Sequence of chain 1.A:
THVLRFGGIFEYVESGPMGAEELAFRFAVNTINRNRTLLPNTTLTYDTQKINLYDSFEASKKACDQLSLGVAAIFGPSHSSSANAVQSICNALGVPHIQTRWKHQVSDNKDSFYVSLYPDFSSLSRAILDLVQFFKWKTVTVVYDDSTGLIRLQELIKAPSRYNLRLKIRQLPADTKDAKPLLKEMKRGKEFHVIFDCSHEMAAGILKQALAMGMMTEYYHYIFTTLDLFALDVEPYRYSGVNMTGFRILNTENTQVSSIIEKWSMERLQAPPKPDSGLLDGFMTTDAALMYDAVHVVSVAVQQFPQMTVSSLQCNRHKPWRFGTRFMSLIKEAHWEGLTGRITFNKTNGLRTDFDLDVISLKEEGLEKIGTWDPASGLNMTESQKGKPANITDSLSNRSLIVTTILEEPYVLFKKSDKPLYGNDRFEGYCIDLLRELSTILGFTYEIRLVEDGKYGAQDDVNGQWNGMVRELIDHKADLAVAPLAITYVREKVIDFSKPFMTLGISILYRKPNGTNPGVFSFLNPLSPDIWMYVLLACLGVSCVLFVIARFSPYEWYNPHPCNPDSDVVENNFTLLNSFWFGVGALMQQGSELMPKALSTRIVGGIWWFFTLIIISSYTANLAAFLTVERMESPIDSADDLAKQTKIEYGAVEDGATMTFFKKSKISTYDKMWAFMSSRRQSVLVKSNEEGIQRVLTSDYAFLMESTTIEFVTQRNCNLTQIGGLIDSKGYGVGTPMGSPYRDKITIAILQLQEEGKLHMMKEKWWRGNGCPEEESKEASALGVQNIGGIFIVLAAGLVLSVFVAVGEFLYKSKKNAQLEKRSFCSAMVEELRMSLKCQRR

Binding-site contacts:
Ligand atom OE2 contacts residue TYR488 of chain 1.A at 3.5 Å.
Ligand atom CD contacts residue GLU738 of chain 1.A at 3.9 Å.
Ligand atom OXT contacts residue ARG523 of chain 1.A at 2.4 Å (salt-bridge).
Ligand atom CD contacts residue MET737 of chain 1.A at 4.3 Å (hydrophobic).
Ligand atom CA contacts residue ALA518 of chain 1.A at 4.1 Å (hydrophobic).
Ligand atom C contacts residue LEU517 of chain 1.A at 4.3 Å (hydrophobic).
Ligand atom OE1 contacts residue MET737 of chain 1.A at 3.3 Å.
Ligand atom CD contacts residue TYR488 of chain 1.A at 3.7 Å (hydrophobic).
Ligand atom OE2 contacts residue VAL685 of chain 1.A at 4.2 Å.
Ligand atom C contacts residue ALA689 of chain 1.A at 3.7 Å (hydrophobic).
Ligand atom O contacts residue ALA689 of chain 1.A at 3.4 Å (h-bond).
Ligand atom OXT contacts residue ALA518 of chain 1.A at 3.0 Å (h-bond).
Ligand atom O contacts residue GLY688 of chain 1.A at 4.1 Å.
Ligand atom O contacts residue TYR488 of chain 1.A at 3.2 Å (h-bond).
Ligand atom N contacts residue TYR764 of chain 1.A at 3.4 Å.
Ligand atom N contacts residue ALA518 of chain 1.A at 3.3 Å (h-bond).
Ligand atom CB contacts residue TYR488 of chain 1.A at 3.6 Å (hydrophobic).
Ligand atom O contacts residue PRO516 of chain 1.A at 4.3 Å.
Ligand atom CA contacts residue ALA689 of chain 1.A at 3.7 Å (hydrophobic).
Ligand atom OE1 contacts residue ASN721 of chain 1.A at 4.4 Å.
Ligand atom N contacts residue PRO516 of chain 1.A at 3.2 Å.
Ligand atom OXT contacts residue PRO516 of chain 1.A at 3.2 Å (h-bond).
Ligand atom N contacts residue LEU517 of chain 1.A at 3.5 Å (h-bond).
Ligand atom CG contacts residue TYR488 of chain 1.A at 3.5 Å (hydrophobic).
Ligand atom OE1 contacts residue GLU738 of chain 1.A at 2.9 Å (salt-bridge).
Ligand atom CG contacts residue PRO516 of chain 1.A at 3.8 Å (hydrophobic).
Ligand atom C contacts residue TYR488 of chain 1.A at 4.1 Å (hydrophobic).
Ligand atom OE2 contacts residue GLU738 of chain 1.A at 4.4 Å.
Ligand atom C contacts residue PRO516 of chain 1.A at 3.5 Å (hydrophobic).
Ligand atom OE2 contacts residue GLY688 of chain 1.A at 3.4 Å.
Ligand atom OXT contacts residue LEU517 of chain 1.A at 3.3 Å.
Ligand atom CA contacts residue PRO516 of chain 1.A at 3.5 Å (hydrophobic).
Ligand atom CD contacts residue ALA689 of chain 1.A at 3.9 Å (hydrophobic).
Ligand atom OXT contacts residue ALA689 of chain 1.A at 4.5 Å.
Ligand atom CB contacts residue PRO516 of chain 1.A at 3.5 Å (hydrophobic).
Ligand atom O contacts residue ARG523 of chain 1.A at 2.4 Å (salt-bridge).
Ligand atom C contacts residue ARG523 of chain 1.A at 3.2 Å.
Ligand atom OE2 contacts residue ALA689 of chain 1.A at 2.8 Å (h-bond).
Ligand atom OE2 contacts residue THR690 of chain 1.A at 4.3 Å.
Ligand atom C contacts residue ALA518 of chain 1.A at 3.9 Å (hydrophobic).

A small-molecule ligand and the protein it binds are described below.
Small molecule (SMILES): N[C@@H](CCC(=O)O)C(=O)O